Binding-site contacts:
Ligand atom CD1 contacts residue VAL156 of chain 1.B at 4.1 Å (hydrophobic).
Ligand atom CD1 contacts residue PHE41 of chain 1.A at 4.1 Å (hydrophobic).
Ligand atom CZ contacts residue VAL156 of chain 1.B at 4.4 Å (hydrophobic).
Ligand atom CE1 contacts residue GLY154 of chain 1.B at 4.3 Å.
Ligand atom C contacts residue GLY152 of chain 1.B at 4.4 Å.
Ligand atom C contacts residue V8N1 of chain 1.E at 3.4 Å.
Ligand atom O contacts residue V7T1 of chain 1.C at 3.9 Å.
Ligand atom O contacts residue 3CF1 of chain 1.G at 2.3 Å (h-bond).
Ligand atom CA contacts residue 3CF1 of chain 1.G at 2.4 Å.
Ligand atom CD2 contacts residue VAL156 of chain 1.B at 4.4 Å (hydrophobic).
Ligand atom CB contacts residue V8N1 of chain 1.E at 3.6 Å.
Ligand atom CA contacts residue TYR162 of chain 1.B at 4.0 Å (hydrophobic).
Ligand atom CG contacts residue V8N1 of chain 1.E at 3.9 Å.
Ligand atom O contacts residue GLY152 of chain 1.B at 3.6 Å.
Ligand atom O contacts residue ASN153 of chain 1.B at 4.0 Å.
Ligand atom CG contacts residue GLY154 of chain 1.B at 4.0 Å.
Ligand atom CA contacts residue GLY154 of chain 1.B at 4.4 Å.
Ligand atom CE2 contacts residue VAL156 of chain 1.B at 4.4 Å (hydrophobic).
Ligand atom CE1 contacts residue PHE41 of chain 1.A at 4.1 Å (hydrophobic).
Ligand atom O contacts residue GLY154 of chain 1.B at 3.4 Å (h-bond).
Ligand atom N contacts residue 3CF1 of chain 1.G at 2.6 Å (h-bond).
Ligand atom CE1 contacts residue VAL156 of chain 1.B at 3.8 Å (hydrophobic).
Ligand atom CD2 contacts residue V8N1 of chain 1.E at 3.5 Å.
Ligand atom C contacts residue V7T1 of chain 1.C at 3.9 Å.
Ligand atom CB contacts residue GLY154 of chain 1.B at 3.7 Å.
Ligand atom CE1 contacts residue VAL155 of chain 1.B at 4.0 Å (hydrophobic).
Ligand atom N contacts residue V8N1 of chain 1.E at 1.3 Å.
Ligand atom CD1 contacts residue GLY154 of chain 1.B at 3.3 Å.
Ligand atom C contacts residue TYR162 of chain 1.B at 3.7 Å (hydrophobic).
Ligand atom CD1 contacts residue VAL155 of chain 1.B at 3.7 Å (hydrophobic).
Ligand atom CB contacts residue 3CF1 of chain 1.G at 3.5 Å.
Ligand atom C contacts residue 3CF1 of chain 1.G at 1.3 Å.
Ligand atom CA contacts residue V8N1 of chain 1.E at 2.5 Å.
Ligand atom O contacts residue TYR162 of chain 1.B at 2.8 Å (h-bond).

Sequence of chain 1.B:
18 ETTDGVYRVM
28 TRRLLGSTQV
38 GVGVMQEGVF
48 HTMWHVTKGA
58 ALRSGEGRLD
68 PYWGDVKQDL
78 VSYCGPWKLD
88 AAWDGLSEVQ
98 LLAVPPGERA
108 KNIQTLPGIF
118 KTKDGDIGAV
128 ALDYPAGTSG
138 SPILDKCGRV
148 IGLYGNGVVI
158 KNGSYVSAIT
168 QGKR

A protein and the small-molecule ligand that binds it are described below.
Small molecule (SMILES): N#Cc1ccc(C[C@H](N)C(=O)O)cc1

Sequence of chain 1.A:
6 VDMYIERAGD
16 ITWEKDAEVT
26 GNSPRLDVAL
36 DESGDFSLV